Binding-site contacts:
Ligand atom C4 contacts residue THR7 of chain 2.A at 3.8 Å.
Ligand atom C4 contacts residue LEU8 of chain 2.A at 3.4 Å (hydrophobic).
Ligand atom C4 contacts residue ASN11 of chain 2.A at 3.0 Å.
Ligand atom C3 contacts residue ASN11 of chain 2.A at 4.4 Å.
Ligand atom C2 contacts residue THR7 of chain 2.A at 4.4 Å.
Ligand atom C3 contacts residue THR7 of chain 2.A at 3.4 Å.
Ligand atom C1 contacts residue ASN11 of chain 2.A at 3.9 Å.
Ligand atom C2 contacts residue LEU8 of chain 2.A at 4.3 Å (hydrophobic).
Ligand atom OH contacts residue LEU8 of chain 2.A at 4.4 Å.
Ligand atom C3 contacts residue LEU8 of chain 2.A at 3.3 Å (hydrophobic).

This protein binds this small molecule.
Small molecule (SMILES): CC[C@H](C)O

Sequence of chain 2.A:
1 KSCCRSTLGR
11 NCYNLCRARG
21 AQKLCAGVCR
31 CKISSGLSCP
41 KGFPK